Sequence of chain 1.B:
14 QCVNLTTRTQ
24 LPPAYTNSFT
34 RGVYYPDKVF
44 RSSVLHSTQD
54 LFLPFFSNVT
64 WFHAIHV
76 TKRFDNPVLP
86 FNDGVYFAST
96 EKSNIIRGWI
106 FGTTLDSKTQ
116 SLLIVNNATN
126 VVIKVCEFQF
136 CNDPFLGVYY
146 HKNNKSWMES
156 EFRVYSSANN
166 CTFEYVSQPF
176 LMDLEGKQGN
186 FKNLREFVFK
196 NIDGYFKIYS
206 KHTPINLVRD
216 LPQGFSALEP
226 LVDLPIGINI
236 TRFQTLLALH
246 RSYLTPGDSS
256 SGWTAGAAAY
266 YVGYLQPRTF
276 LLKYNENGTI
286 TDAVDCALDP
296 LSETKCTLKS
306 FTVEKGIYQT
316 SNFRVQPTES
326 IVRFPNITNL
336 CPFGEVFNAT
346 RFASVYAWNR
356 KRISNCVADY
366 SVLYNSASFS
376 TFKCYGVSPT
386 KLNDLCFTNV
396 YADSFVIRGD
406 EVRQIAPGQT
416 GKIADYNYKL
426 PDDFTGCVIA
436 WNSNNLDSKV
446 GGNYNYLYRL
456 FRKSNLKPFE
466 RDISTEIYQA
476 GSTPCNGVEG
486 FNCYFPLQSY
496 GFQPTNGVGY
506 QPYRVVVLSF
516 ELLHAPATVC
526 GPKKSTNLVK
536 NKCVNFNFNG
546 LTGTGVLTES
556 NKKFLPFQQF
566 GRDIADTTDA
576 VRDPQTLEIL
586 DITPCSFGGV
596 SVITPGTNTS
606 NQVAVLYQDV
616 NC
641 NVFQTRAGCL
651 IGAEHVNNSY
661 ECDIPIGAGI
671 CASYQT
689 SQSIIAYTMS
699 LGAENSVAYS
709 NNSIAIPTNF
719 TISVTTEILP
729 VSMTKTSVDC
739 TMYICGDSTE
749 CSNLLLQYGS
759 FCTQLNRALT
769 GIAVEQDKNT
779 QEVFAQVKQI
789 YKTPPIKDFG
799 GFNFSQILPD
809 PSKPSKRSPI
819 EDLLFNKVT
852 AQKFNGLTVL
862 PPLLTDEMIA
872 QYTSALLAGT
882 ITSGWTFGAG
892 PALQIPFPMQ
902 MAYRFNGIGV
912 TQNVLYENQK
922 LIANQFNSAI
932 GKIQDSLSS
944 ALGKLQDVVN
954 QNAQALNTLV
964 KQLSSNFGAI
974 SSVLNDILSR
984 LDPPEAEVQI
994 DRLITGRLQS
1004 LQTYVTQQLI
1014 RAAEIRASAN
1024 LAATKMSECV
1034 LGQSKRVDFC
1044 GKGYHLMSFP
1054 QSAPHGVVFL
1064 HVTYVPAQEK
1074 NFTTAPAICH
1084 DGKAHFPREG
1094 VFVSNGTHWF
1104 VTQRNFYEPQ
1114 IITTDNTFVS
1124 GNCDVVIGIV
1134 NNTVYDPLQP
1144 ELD

This small molecule binds to this protein.
Small molecule (SMILES): CC(=O)N[C@@H]1[C@@H](O)[C@H](O)[C@@H](CO)O[C@H]1O

Binding-site contacts:
Ligand atom O7 contacts residue ASN657 of chain 1.B at 3.4 Å (h-bond).
Ligand atom N2 contacts residue ASN657 of chain 1.B at 2.9 Å (h-bond).
Ligand atom C5 contacts residue ASN657 of chain 1.B at 3.7 Å.
Ligand atom C4 contacts residue ASN657 of chain 1.B at 4.2 Å.
Ligand atom C1 contacts residue ASN657 of chain 1.B at 1.4 Å.
Ligand atom O5 contacts residue ASN657 of chain 1.B at 2.4 Å (h-bond).
Ligand atom C8 contacts residue HIS655 of chain 1.B at 3.8 Å.
Ligand atom C2 contacts residue ASN657 of chain 1.B at 2.5 Å.
Ligand atom C8 contacts residue ASN657 of chain 1.B at 4.2 Å.
Ligand atom C8 contacts residue VAL656 of chain 1.B at 4.5 Å (hydrophobic).
Ligand atom C7 contacts residue ASN657 of chain 1.B at 3.3 Å.
Ligand atom C3 contacts residue ASN657 of chain 1.B at 3.8 Å.